Sequence of chain 1.A:
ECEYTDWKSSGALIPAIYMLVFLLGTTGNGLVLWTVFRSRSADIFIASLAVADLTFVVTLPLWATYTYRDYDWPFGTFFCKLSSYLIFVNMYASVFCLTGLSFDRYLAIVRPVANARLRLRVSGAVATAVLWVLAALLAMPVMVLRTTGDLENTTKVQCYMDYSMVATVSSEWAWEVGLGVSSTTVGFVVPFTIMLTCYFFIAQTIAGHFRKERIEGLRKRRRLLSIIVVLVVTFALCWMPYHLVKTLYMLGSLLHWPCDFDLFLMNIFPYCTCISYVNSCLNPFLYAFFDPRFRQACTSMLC

The small molecule below binds the protein below.
Small molecule (SMILES): CC(C)C[C@@H]1NC(=O)[C@H](CCCN=C(N)N)NC(=O)[C@@H]2CCCN2C(=O)[C@H](CCCN=C(N)N)NC(=O)[C@@H](N)CSSC[C@@H](C(=O)N[C@@H](Cc2cnc[nH]2)C(=O)N[C@@H](CCCCN)C(=O)NCC(=O)N2CCC[C@H]2C(=O)N[C@@H](Cc2ccc3ccccc3c2)C(=O)N2CCC[C@H]2C(=O)N[C@H](C=O)Cc2ccccc2)NC1=O

Binding-site contacts:
Ligand atom CG contacts residue VAL164 of chain 1.A at 3.3 Å (hydrophobic).
Ligand atom N contacts residue TYR271 of chain 1.A at 3.4 Å (h-bond).
Ligand atom CD1 contacts residue MET272 of chain 1.A at 3.5 Å (hydrophobic).
Ligand atom CA contacts residue TYR271 of chain 1.A at 3.5 Å (hydrophobic).
Ligand atom CG contacts residue SER106 of chain 1.A at 2.7 Å.
Ligand atom ND1 contacts residue GLN180 of chain 1.A at 3.3 Å (h-bond).
Ligand atom CD contacts residue SER106 of chain 1.A at 3.3 Å.
Ligand atom CB contacts residue TYR93 of chain 1.A at 2.7 Å (hydrophobic).
Ligand atom N contacts residue TYR88 of chain 1.A at 2.7 Å (h-bond).
Ligand atom O contacts residue TYR185 of chain 1.A at 3.5 Å (h-bond).
Ligand atom CB contacts residue TRP85 of chain 1.A at 3.0 Å (hydrophobic).
Ligand atom O contacts residue PHE110 of chain 1.A at 3.3 Å.
Ligand atom CB contacts residue SER106 of chain 1.A at 3.4 Å.
Ligand atom CA contacts residue CYS181 of chain 1.A at 3.4 Å (hydrophobic).
Ligand atom O contacts residue TRP85 of chain 1.A at 3.3 Å.
Ligand atom CB contacts residue CYS181 of chain 1.A at 3.5 Å (hydrophobic).
Ligand atom NZ contacts residue ASP23 of chain 1.A at 2.3 Å (salt-bridge).
Ligand atom CA contacts residue LYS268 of chain 1.A at 3.4 Å.
Ligand atom C contacts residue TYR271 of chain 1.A at 3.4 Å (hydrophobic).
Ligand atom CA contacts residue GLU198 of chain 1.A at 3.5 Å.
Ligand atom CE contacts residue ASP23 of chain 1.A at 3.2 Å.
Ligand atom CG contacts residue TYR93 of chain 1.A at 3.5 Å (hydrophobic).
Ligand atom O contacts residue MET183 of chain 1.A at 3.5 Å.
Ligand atom CG contacts residue ARG168 of chain 1.A at 3.2 Å.
Ligand atom CA contacts residue TYR88 of chain 1.A at 3.3 Å (hydrophobic).
Ligand atom CB contacts residue MET183 of chain 1.A at 3.4 Å (hydrophobic).
Ligand atom CD contacts residue ARG168 of chain 1.A at 3.2 Å.
Ligand atom CA contacts residue ARG168 of chain 1.A at 3.2 Å.
Ligand atom C contacts residue ARG168 of chain 1.A at 3.6 Å.
Ligand atom NZ contacts residue TYR93 of chain 1.A at 3.5 Å (h-bond).
Ligand atom CB contacts residue TYR271 of chain 1.A at 2.6 Å (hydrophobic).
Ligand atom SG contacts residue MET183 of chain 1.A at 3.1 Å (h-bond).
Ligand atom CB contacts residue GLU198 of chain 1.A at 3.4 Å.
Ligand atom N contacts residue ARG168 of chain 1.A at 3.3 Å (salt-bridge).
Ligand atom CB contacts residue ARG168 of chain 1.A at 2.7 Å.
Ligand atom O contacts residue ARG168 of chain 1.A at 2.5 Å (salt-bridge).
Ligand atom CE contacts residue TYR93 of chain 1.A at 3.4 Å (hydrophobic).
Ligand atom CA contacts residue TRP85 of chain 1.A at 3.5 Å (hydrophobic).
Ligand atom CD contacts residue TYR93 of chain 1.A at 2.7 Å (hydrophobic).
Ligand atom CA contacts residue TYR93 of chain 1.A at 3.5 Å (hydrophobic).